Binding-site contacts:
Ligand atom O4 contacts residue PHE8 of chain 3.B at 2.6 Å (h-bond).
Ligand atom C2 contacts residue LEU7 of chain 3.A at 3.7 Å (hydrophobic).
Ligand atom S contacts residue PHE8 of chain 3.B at 3.9 Å.
Ligand atom O4 contacts residue THR5 of chain 3.B at 3.3 Å (h-bond).
Ligand atom C1 contacts residue LEU7 of chain 3.B at 3.8 Å (hydrophobic).
Ligand atom O3S contacts residue THR5 of chain 3.B at 2.9 Å (h-bond).
Ligand atom C3 contacts residue LEU7 of chain 1.A at 4.2 Å (hydrophobic).
Ligand atom C12 contacts residue GLN65 of chain 3.A at 3.2 Å.
Ligand atom O1S contacts residue GLY6 of chain 3.B at 3.6 Å.
Ligand atom C9 contacts residue GLN65 of chain 3.A at 3.6 Å.
Ligand atom C7 contacts residue PHE8 of chain 3.A at 3.3 Å (hydrophobic).
Ligand atom C8 contacts residue PHE8 of chain 3.A at 3.9 Å (hydrophobic).
Ligand atom O3S contacts residue PRO4 of chain 3.B at 3.4 Å.
Ligand atom O1S contacts residue THR5 of chain 3.B at 3.3 Å (h-bond).
Ligand atom O2S contacts residue GLN65 of chain 3.A at 3.9 Å.
Ligand atom O1S contacts residue LEU7 of chain 3.B at 2.9 Å (h-bond).
Ligand atom S contacts residue THR5 of chain 3.B at 3.3 Å (h-bond).
Ligand atom C1 contacts residue PHE8 of chain 3.B at 4.0 Å (hydrophobic).
Ligand atom C10 contacts residue GLN65 of chain 3.A at 3.2 Å.
Ligand atom C9 contacts residue GLN65 of chain 3.B at 3.8 Å.
Ligand atom S contacts residue LEU7 of chain 3.B at 3.5 Å (h-bond).
Ligand atom S contacts residue PRO4 of chain 3.B at 4.3 Å.
Ligand atom C6 contacts residue PHE8 of chain 3.A at 3.3 Å (hydrophobic).
Ligand atom C10 contacts residue GLN65 of chain 3.B at 3.7 Å.
Ligand atom C5 contacts residue LEU7 of chain 3.A at 4.1 Å (hydrophobic).
Ligand atom C11 contacts residue GLN65 of chain 3.A at 3.4 Å.
Ligand atom O4 contacts residue GLY6 of chain 3.B at 3.9 Å.
Ligand atom O4 contacts residue PRO4 of chain 3.B at 3.7 Å.
Ligand atom O2S contacts residue PHE8 of chain 3.B at 3.7 Å.
Ligand atom C8 contacts residue GLN65 of chain 3.B at 3.0 Å.
Ligand atom C3 contacts residue LEU7 of chain 3.A at 3.7 Å (hydrophobic).
Ligand atom C7 contacts residue GLN65 of chain 3.B at 4.1 Å.
Ligand atom O2S contacts residue LEU7 of chain 3.B at 4.2 Å.
Ligand atom C6 contacts residue LEU7 of chain 3.A at 3.6 Å (hydrophobic).
Ligand atom C9 contacts residue PHE8 of chain 3.A at 3.5 Å (hydrophobic).
Ligand atom C7 contacts residue PRO4 of chain 3.A at 4.0 Å (hydrophobic).
Ligand atom C1 contacts residue GLN65 of chain 3.A at 4.2 Å.
Ligand atom O1S contacts residue LEU7 of chain 4.B at 4.3 Å.
Ligand atom O3S contacts residue GLN65 of chain 3.A at 4.0 Å.
Ligand atom O4 contacts residue LEU7 of chain 3.B at 2.9 Å (h-bond).

Sequence of chain 3.A:
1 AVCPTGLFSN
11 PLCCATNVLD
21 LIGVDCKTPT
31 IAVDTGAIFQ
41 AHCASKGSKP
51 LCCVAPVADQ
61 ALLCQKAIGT

Sequence of chain 3.B:
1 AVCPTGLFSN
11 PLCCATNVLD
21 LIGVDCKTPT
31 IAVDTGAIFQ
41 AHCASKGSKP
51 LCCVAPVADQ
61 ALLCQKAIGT

A small-molecule ligand and the protein it binds are described below.
Small molecule (SMILES): CCCCCCCCCCCCOS(=O)(=O)O

Sequence of chain 4.B:
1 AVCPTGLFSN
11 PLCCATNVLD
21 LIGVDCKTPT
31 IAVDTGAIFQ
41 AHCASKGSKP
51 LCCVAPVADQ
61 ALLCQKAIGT

Sequence of chain 1.A:
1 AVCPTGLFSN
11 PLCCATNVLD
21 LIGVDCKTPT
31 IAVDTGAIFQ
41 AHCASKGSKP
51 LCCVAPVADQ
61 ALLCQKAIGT